Sequence of chain 1.A:
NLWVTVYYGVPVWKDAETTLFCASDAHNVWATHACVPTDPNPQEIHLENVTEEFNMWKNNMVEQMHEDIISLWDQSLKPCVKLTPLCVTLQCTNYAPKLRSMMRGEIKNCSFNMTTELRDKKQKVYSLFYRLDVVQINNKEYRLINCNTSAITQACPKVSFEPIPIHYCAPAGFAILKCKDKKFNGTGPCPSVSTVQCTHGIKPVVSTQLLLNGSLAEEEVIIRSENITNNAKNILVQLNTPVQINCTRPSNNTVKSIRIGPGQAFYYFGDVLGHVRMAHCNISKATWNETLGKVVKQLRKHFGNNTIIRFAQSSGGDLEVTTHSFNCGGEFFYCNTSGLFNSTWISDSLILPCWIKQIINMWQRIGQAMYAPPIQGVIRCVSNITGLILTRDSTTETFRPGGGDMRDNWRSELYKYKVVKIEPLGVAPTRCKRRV

Binding-site contacts:
Ligand atom N2 contacts residue GLN100 of chain 1.A at 3.7 Å.
Ligand atom C7 contacts residue ASN122 of chain 1.A at 3.3 Å.
Ligand atom O7 contacts residue GLN100 of chain 1.A at 3.2 Å (h-bond).
Ligand atom C4 contacts residue ASN122 of chain 1.A at 4.1 Å.
Ligand atom C7 contacts residue PHE121 of chain 1.A at 4.1 Å (hydrophobic).
Ligand atom C2 contacts residue ASN122 of chain 1.A at 2.3 Å.
Ligand atom N2 contacts residue ASN122 of chain 1.A at 2.9 Å (h-bond).
Ligand atom C8 contacts residue SER120 of chain 1.A at 3.3 Å.
Ligand atom C2 contacts residue GLN100 of chain 1.A at 4.0 Å.
Ligand atom C5 contacts residue ASN122 of chain 1.A at 3.6 Å.
Ligand atom C3 contacts residue ASN122 of chain 1.A at 3.6 Å.
Ligand atom C7 contacts residue GLN100 of chain 1.A at 3.3 Å.
Ligand atom O3 contacts residue GLN100 of chain 1.A at 3.0 Å (h-bond).
Ligand atom C8 contacts residue ASN122 of chain 1.A at 3.8 Å.
Ligand atom O5 contacts residue ASN122 of chain 1.A at 2.4 Å (h-bond).
Ligand atom C8 contacts residue PHE121 of chain 1.A at 3.6 Å (hydrophobic).
Ligand atom O7 contacts residue PHE121 of chain 1.A at 4.2 Å.
Ligand atom C3 contacts residue GLN100 of chain 1.A at 4.1 Å.
Ligand atom C1 contacts residue ASN122 of chain 1.A at 1.4 Å.
Ligand atom C8 contacts residue GLN100 of chain 1.A at 3.9 Å.
Ligand atom O7 contacts residue ASN122 of chain 1.A at 3.3 Å (h-bond).

The small molecule below binds the protein below.
Small molecule (SMILES): CC(=O)N[C@@H]1[C@@H](O)[C@H](O)[C@@H](CO)O[C@H]1O